This protein binds this small molecule.
Small molecule (SMILES): CC(=O)N[C@H]1[C@H](O[C@H]2[C@H](O)[C@@H](NC(C)=O)CO[C@@H]2CO)O[C@H](CO)[C@@H](O)[C@@H]1O

Sequence of chain 31.Q:
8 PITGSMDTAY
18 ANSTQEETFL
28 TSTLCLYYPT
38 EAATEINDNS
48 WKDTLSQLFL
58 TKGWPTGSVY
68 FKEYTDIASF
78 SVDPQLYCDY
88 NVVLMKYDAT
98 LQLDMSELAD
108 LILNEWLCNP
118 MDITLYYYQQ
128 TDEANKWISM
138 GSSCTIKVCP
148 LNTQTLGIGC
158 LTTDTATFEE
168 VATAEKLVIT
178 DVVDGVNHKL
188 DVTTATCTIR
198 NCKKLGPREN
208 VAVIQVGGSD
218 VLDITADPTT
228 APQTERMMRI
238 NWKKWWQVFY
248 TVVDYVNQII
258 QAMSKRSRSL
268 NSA

Binding-site contacts:
Ligand atom C4 contacts residue ASN19 of chain 31.Q at 4.5 Å.
Ligand atom C5 contacts residue ASN19 of chain 31.Q at 3.3 Å.
Ligand atom C3 contacts residue ASN19 of chain 31.Q at 4.4 Å.
Ligand atom C6 contacts residue ASN19 of chain 31.Q at 4.0 Å.
Ligand atom C1 contacts residue ASN19 of chain 31.Q at 1.9 Å.
Ligand atom N2 contacts residue ASN19 of chain 31.Q at 4.1 Å.
Ligand atom O6 contacts residue ASN19 of chain 31.Q at 4.3 Å.
Ligand atom O5 contacts residue ASN19 of chain 31.Q at 2.1 Å (h-bond).
Ligand atom C8 contacts residue TYR17 of chain 31.Q at 4.3 Å (hydrophobic).
Ligand atom C2 contacts residue ASN19 of chain 31.Q at 3.4 Å.